Sequence of chain 1.B:
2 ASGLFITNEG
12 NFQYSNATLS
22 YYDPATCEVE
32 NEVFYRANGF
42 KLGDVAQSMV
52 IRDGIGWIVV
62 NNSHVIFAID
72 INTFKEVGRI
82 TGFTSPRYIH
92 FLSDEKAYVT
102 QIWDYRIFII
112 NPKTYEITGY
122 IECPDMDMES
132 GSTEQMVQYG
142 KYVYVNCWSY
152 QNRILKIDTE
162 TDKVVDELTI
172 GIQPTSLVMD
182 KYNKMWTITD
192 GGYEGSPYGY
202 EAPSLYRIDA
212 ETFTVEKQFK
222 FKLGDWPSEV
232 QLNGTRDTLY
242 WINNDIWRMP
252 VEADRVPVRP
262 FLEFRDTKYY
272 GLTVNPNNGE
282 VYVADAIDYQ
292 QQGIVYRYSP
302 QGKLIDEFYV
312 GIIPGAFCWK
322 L

A small-molecule ligand and the protein it binds are described below.
Small molecule (SMILES): CC1=C2N3[Co]456(O)<-N7=C1[C@@H](CCC(N)=O)C(C)(C)C7=CC1=N->4C(=C(C)C4=N->5[C@@](C)([C@H]3[C@H](CC(N)=O)[C@@]2(C)CCC(=O)NC[C@@H](C)OP(=O)(O)O[C@H]2[C@@H](O)[C@@H](n3cn->6c5cc(C)c(C)cc53)O[C@@H]2CO)[C@@](C)(CC(N)=O)[C@@H]4CCC(N)=O)[C@@](C)(CC(N)=O)[C@@H]1/C=C/C(N)=O

Binding-site contacts:
Ligand atom N11 contacts residue GLU10 of chain 1.B at 2.9 Å (salt-bridge).
Ligand atom C23 contacts residue GOL1 of chain 1.NA at 3.4 Å.
Ligand atom C25 contacts residue ASN62 of chain 1.B at 3.6 Å.
Ligand atom O10 contacts residue GOL1 of chain 1.QA at 3.6 Å.
Ligand atom C32 contacts residue TYR194 of chain 1.B at 3.6 Å (hydrophobic).
Ligand atom C26 contacts residue PHE13 of chain 1.B at 3.6 Å (hydrophobic).
Ligand atom O04 contacts residue TYR194 of chain 1.B at 3.3 Å.
Ligand atom O12 contacts residue TYR15 of chain 1.B at 3.6 Å.
Ligand atom C27 contacts residue TRP149 of chain 1.B at 3.6 Å (hydrophobic).
Ligand atom C28 contacts residue SER150 of chain 1.B at 3.4 Å.
Ligand atom C57 contacts residue PHE13 of chain 1.B at 3.6 Å (hydrophobic).
Ligand atom C48 contacts residue GLN291 of chain 1.B at 3.6 Å.
Ligand atom N11 contacts residue GLY11 of chain 1.B at 2.9 Å (h-bond).
Ligand atom O02 contacts residue GOL1 of chain 1.NA at 3.5 Å (h-bond).
Ligand atom O03 contacts residue PHE13 of chain 1.B at 3.6 Å.
Ligand atom C27 contacts residue ILE103 of chain 1.B at 3.6 Å (hydrophobic).
Ligand atom N05 contacts residue GOL1 of chain 1.NA at 3.5 Å (h-bond).
Ligand atom C46 contacts residue TYR290 of chain 1.B at 3.6 Å (hydrophobic).
Ligand atom N06 contacts residue SER86 of chain 1.B at 3.3 Å (h-bond).
Ligand atom C26 contacts residue TRP104 of chain 1.B at 3.6 Å (hydrophobic).
Ligand atom N10 contacts residue TYR290 of chain 1.B at 3.6 Å.
Ligand atom O12 contacts residue GOL1 of chain 1.QA at 3.0 Å (h-bond).
Ligand atom O02 contacts residue GLU10 of chain 1.B at 3.0 Å (salt-bridge).
Ligand atom N06 contacts residue ASN62 of chain 1.B at 2.9 Å (h-bond).
Ligand atom O08 contacts residue PHE13 of chain 1.B at 3.0 Å (h-bond).
Ligand atom O04 contacts residue GLN174 of chain 1.B at 3.2 Å (h-bond).
Ligand atom O07 contacts residue TYR290 of chain 1.B at 3.5 Å.
Ligand atom O02 contacts residue GLN48 of chain 1.B at 2.8 Å (h-bond).
Ligand atom C45 contacts residue GLY11 of chain 1.B at 3.6 Å.
Ligand atom C40 contacts residue TYR271 of chain 1.B at 3.6 Å (hydrophobic).
Ligand atom C45 contacts residue ILE314 of chain 1.B at 3.6 Å (hydrophobic).
Ligand atom N05 contacts residue ARG88 of chain 1.B at 2.9 Å (salt-bridge).
Ligand atom C20 contacts residue PHE13 of chain 1.B at 3.5 Å (hydrophobic).
Ligand atom C44 contacts residue TYR271 of chain 1.B at 3.5 Å (hydrophobic).
Ligand atom N07 contacts residue SER150 of chain 1.B at 2.9 Å (h-bond).
Ligand atom C44 contacts residue GLU10 of chain 1.B at 3.5 Å.
Ligand atom N07 contacts residue GLN174 of chain 1.B at 3.1 Å (h-bond).
Ligand atom N07 contacts residue TYR151 of chain 1.B at 3.3 Å.
Ligand atom O03 contacts residue TRP104 of chain 1.B at 2.9 Å (h-bond).
Ligand atom C31 contacts residue TYR151 of chain 1.B at 3.5 Å (hydrophobic).